Sequence of chain 1.A:
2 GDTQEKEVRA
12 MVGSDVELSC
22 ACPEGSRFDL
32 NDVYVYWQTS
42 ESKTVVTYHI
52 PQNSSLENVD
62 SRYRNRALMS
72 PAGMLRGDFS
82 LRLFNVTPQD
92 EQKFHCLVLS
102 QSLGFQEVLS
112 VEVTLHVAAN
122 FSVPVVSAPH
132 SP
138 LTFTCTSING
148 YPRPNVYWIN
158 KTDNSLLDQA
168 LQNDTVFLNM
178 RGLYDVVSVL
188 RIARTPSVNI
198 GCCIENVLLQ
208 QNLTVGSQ

Sequence of chain 1.F:
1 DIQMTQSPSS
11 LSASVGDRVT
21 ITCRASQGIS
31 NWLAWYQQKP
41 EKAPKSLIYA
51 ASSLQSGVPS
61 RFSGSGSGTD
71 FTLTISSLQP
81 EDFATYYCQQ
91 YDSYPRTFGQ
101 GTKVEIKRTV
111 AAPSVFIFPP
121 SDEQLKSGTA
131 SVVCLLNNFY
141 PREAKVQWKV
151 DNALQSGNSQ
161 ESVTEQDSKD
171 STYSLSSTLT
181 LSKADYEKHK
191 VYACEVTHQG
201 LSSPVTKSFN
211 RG

This small molecule binds to this protein.
Small molecule (SMILES): CC(=O)N[C@@H]1[C@@H](O)[C@H](O)[C@@H](CO)O[C@H]1O

Binding-site contacts:
Ligand atom O6 contacts residue SER56 of chain 1.A at 3.5 Å (h-bond).
Ligand atom C1 contacts residue ASN54 of chain 1.A at 1.4 Å.
Ligand atom C5 contacts residue ASN54 of chain 1.A at 3.5 Å.
Ligand atom C2 contacts residue ASN54 of chain 1.A at 2.4 Å.
Ligand atom C5 contacts residue SER30 of chain 1.F at 4.3 Å.
Ligand atom C6 contacts residue SER30 of chain 1.F at 4.0 Å.
Ligand atom O5 contacts residue ASN54 of chain 1.A at 2.2 Å (h-bond).
Ligand atom O6 contacts residue ASN54 of chain 1.A at 4.2 Å.
Ligand atom N2 contacts residue ASN54 of chain 1.A at 3.0 Å (h-bond).
Ligand atom C4 contacts residue ASN54 of chain 1.A at 4.0 Å.
Ligand atom O7 contacts residue ASN54 of chain 1.A at 4.4 Å.
Ligand atom C8 contacts residue ASN54 of chain 1.A at 3.1 Å.
Ligand atom C4 contacts residue SER30 of chain 1.F at 3.4 Å.
Ligand atom C7 contacts residue ASN54 of chain 1.A at 3.4 Å.
Ligand atom O4 contacts residue SER30 of chain 1.F at 3.1 Å (h-bond).
Ligand atom O6 contacts residue SER55 of chain 1.A at 4.3 Å.
Ligand atom C3 contacts residue ASN54 of chain 1.A at 3.7 Å.